Sequence of chain 1.A:
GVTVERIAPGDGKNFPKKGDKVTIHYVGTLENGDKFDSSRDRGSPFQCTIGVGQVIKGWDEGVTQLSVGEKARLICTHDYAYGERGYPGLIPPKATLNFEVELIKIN

A protein and the small-molecule ligand that binds it are described below.
Small molecule (SMILES): C=CC[C@@H]1/C=C(\C)C[C@H](C)C[C@H](OC)[C@H]2O[C@@](O)(C(=O)C(=O)N3CCCC[C@H]3C(=O)O[C@H](/C(C)=C/[C@@H]3CC[C@@H](O)[C@H](OC)C3)[C@H](C)[C@@H](O)C/C1=N/NC(C)=O)[C@H](C)C[C@@H]2OC

Binding-site contacts:
Ligand atom C36 contacts residue ASP41 of chain 1.A at 3.7 Å.
Ligand atom C14 contacts residue TYR30 of chain 1.A at 3.8 Å (hydrophobic).
Ligand atom O3 contacts residue TYR86 of chain 1.A at 3.4 Å (h-bond).
Ligand atom C29 contacts residue PHE50 of chain 1.A at 3.5 Å (hydrophobic).
Ligand atom O7 contacts residue TYR30 of chain 1.A at 3.8 Å.
Ligand atom O1 contacts residue ARG89 of chain 1.A at 3.4 Å (salt-bridge).
Ligand atom C41 contacts residue TYR91 of chain 1.A at 3.6 Å (hydrophobic).
Ligand atom C29 contacts residue TYR30 of chain 1.A at 3.7 Å (hydrophobic).
Ligand atom O11 contacts residue PHE40 of chain 1.A at 3.6 Å.
Ligand atom C33 contacts residue LEU94 of chain 1.A at 3.9 Å (hydrophobic).
Ligand atom O11 contacts residue TYR30 of chain 1.A at 3.2 Å.
Ligand atom C10 contacts residue TYR86 of chain 1.A at 3.4 Å (hydrophobic).
Ligand atom C3 contacts residue ALA85 of chain 1.A at 3.2 Å (hydrophobic).
Ligand atom O4 contacts residue PHE103 of chain 1.A at 3.3 Å.
Ligand atom C13 contacts residue TYR30 of chain 1.A at 3.8 Å (hydrophobic).
Ligand atom O5 contacts residue VAL59 of chain 1.A at 3.3 Å.
Ligand atom C14 contacts residue TRP63 of chain 1.A at 3.8 Å (hydrophobic).
Ligand atom O11 contacts residue ASP41 of chain 1.A at 3.4 Å (salt-bridge).
Ligand atom C35 contacts residue TYR86 of chain 1.A at 3.8 Å (hydrophobic).
Ligand atom O10 contacts residue ASP41 of chain 1.A at 2.7 Å (salt-bridge).
Ligand atom C44 contacts residue PHE50 of chain 1.A at 3.6 Å (hydrophobic).
Ligand atom C32 contacts residue TYR91 of chain 1.A at 3.1 Å (hydrophobic).
Ligand atom C7 contacts residue TYR86 of chain 1.A at 3.6 Å (hydrophobic).
Ligand atom C34 contacts residue TYR86 of chain 1.A at 3.6 Å (hydrophobic).
Ligand atom O4 contacts residue TYR86 of chain 1.A at 2.5 Å (h-bond).
Ligand atom C35 contacts residue LEU94 of chain 1.A at 3.7 Å (hydrophobic).
Ligand atom C15 contacts residue TRP63 of chain 1.A at 3.6 Å (hydrophobic).
Ligand atom C11 contacts residue TYR86 of chain 1.A at 3.6 Å (hydrophobic).
Ligand atom C4 contacts residue TYR86 of chain 1.A at 3.9 Å (hydrophobic).
Ligand atom O6 contacts residue GLN58 of chain 1.A at 3.6 Å (h-bond).
Ligand atom O11 contacts residue PHE103 of chain 1.A at 3.7 Å.
Ligand atom C16 contacts residue TRP63 of chain 1.A at 3.4 Å (hydrophobic).
Ligand atom C14 contacts residue PHE50 of chain 1.A at 3.6 Å (hydrophobic).
Ligand atom C15 contacts residue PHE50 of chain 1.A at 3.5 Å (hydrophobic).
Ligand atom C8 contacts residue TYR86 of chain 1.A at 3.3 Å (hydrophobic).
Ligand atom C12 contacts residue PHE103 of chain 1.A at 3.7 Å (hydrophobic).
Ligand atom O9 contacts residue ASP41 of chain 1.A at 3.9 Å.
Ligand atom C12 contacts residue TYR86 of chain 1.A at 3.2 Å (hydrophobic).
Ligand atom O5 contacts residue ILE60 of chain 1.A at 2.8 Å (h-bond).
Ligand atom N1 contacts residue TYR86 of chain 1.A at 3.7 Å.